Binding-site contacts:
Ligand atom O5 contacts residue ASN371 of chain 1.B at 2.4 Å (h-bond).
Ligand atom C2 contacts residue ASN371 of chain 1.B at 2.1 Å.
Ligand atom C1 contacts residue PRO381 of chain 1.B at 4.5 Å (hydrophobic).
Ligand atom C7 contacts residue SER398 of chain 1.B at 3.6 Å.
Ligand atom O7 contacts residue SER398 of chain 1.B at 2.6 Å (h-bond).
Ligand atom O7 contacts residue ASN371 of chain 1.B at 3.0 Å (h-bond).
Ligand atom O6 contacts residue PRO381 of chain 1.B at 3.2 Å.
Ligand atom O3 contacts residue ASN371 of chain 1.B at 4.5 Å.
Ligand atom C8 contacts residue SER369 of chain 1.B at 3.6 Å.
Ligand atom C7 contacts residue ASN371 of chain 1.B at 3.0 Å.
Ligand atom C8 contacts residue GLU400 of chain 1.B at 3.5 Å.
Ligand atom C5 contacts residue ASN371 of chain 1.B at 3.6 Å.
Ligand atom C6 contacts residue PRO381 of chain 1.B at 4.5 Å (hydrophobic).
Ligand atom C8 contacts residue SER398 of chain 1.B at 3.5 Å.
Ligand atom C1 contacts residue ASN371 of chain 1.B at 1.4 Å.
Ligand atom N2 contacts residue ASN371 of chain 1.B at 2.6 Å (h-bond).
Ligand atom C4 contacts residue ASN371 of chain 1.B at 4.0 Å.
Ligand atom C3 contacts residue ASN371 of chain 1.B at 3.5 Å.
Ligand atom C8 contacts residue ASN371 of chain 1.B at 4.2 Å.
Ligand atom C8 contacts residue ILE399 of chain 1.B at 3.7 Å (hydrophobic).
Ligand atom O5 contacts residue PRO381 of chain 1.B at 4.1 Å.

Sequence of chain 1.B:
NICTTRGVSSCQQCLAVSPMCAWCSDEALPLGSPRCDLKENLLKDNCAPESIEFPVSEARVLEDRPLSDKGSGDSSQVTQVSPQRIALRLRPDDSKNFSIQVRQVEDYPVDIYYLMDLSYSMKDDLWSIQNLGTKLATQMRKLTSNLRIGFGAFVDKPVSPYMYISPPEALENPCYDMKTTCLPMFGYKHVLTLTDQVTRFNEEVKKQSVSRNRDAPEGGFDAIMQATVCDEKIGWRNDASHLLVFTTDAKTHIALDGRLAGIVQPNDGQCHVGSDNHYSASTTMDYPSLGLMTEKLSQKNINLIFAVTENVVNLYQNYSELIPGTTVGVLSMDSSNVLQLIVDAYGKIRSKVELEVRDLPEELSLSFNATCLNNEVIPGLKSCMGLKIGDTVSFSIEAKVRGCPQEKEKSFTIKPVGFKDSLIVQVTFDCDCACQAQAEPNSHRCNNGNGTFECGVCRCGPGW

This protein binds this small molecule.
Small molecule (SMILES): CC(=O)N[C@H]1[C@H](O[C@H]2[C@H](O)[C@@H](NC(C)=O)CO[C@@H]2CO)O[C@H](CO)[C@@H](O)[C@@H]1O